Binding-site contacts:
Ligand atom O6 contacts residue THR115 of chain 1.A at 3.6 Å (h-bond).
Ligand atom C6 contacts residue THR115 of chain 1.A at 4.3 Å.
Ligand atom O6 contacts residue ASN113 of chain 1.A at 3.9 Å.
Ligand atom C1 contacts residue ASN113 of chain 1.A at 3.2 Å.
Ligand atom C5 contacts residue THR115 of chain 1.A at 4.1 Å.
Ligand atom C1 contacts residue THR115 of chain 1.A at 3.2 Å.
Ligand atom O6 contacts residue PRO117 of chain 1.A at 3.7 Å.
Ligand atom O7 contacts residue ILE151 of chain 1.A at 4.1 Å.
Ligand atom C6 contacts residue ASN113 of chain 1.A at 4.5 Å.
Ligand atom C4 contacts residue ASN113 of chain 1.A at 4.4 Å.
Ligand atom N2 contacts residue ASN113 of chain 1.A at 4.5 Å.
Ligand atom C6 contacts residue PRO117 of chain 1.A at 4.3 Å (hydrophobic).
Ligand atom C5 contacts residue ASN113 of chain 1.A at 4.1 Å.
Ligand atom O7 contacts residue ASN113 of chain 1.A at 3.8 Å.
Ligand atom C2 contacts residue ASN113 of chain 1.A at 3.5 Å.
Ligand atom O5 contacts residue ASN113 of chain 1.A at 3.0 Å (h-bond).
Ligand atom C7 contacts residue SER153 of chain 1.A at 4.5 Å.
Ligand atom C2 contacts residue THR115 of chain 1.A at 4.4 Å.
Ligand atom O7 contacts residue HIS215 of chain 1.A at 4.0 Å.
Ligand atom C8 contacts residue SER153 of chain 1.A at 3.8 Å.
Ligand atom C8 contacts residue LEU156 of chain 1.A at 3.6 Å (hydrophobic).
Ligand atom O6 contacts residue GLY116 of chain 1.A at 4.4 Å.
Ligand atom O5 contacts residue THR115 of chain 1.A at 3.1 Å (h-bond).
Ligand atom N2 contacts residue THR115 of chain 1.A at 4.4 Å.

This protein binds this small molecule.
Small molecule (SMILES): CC(=O)N[C@@H]1[C@@H](O)[C@H](O)[C@@H](CO)O[C@H]1O

Sequence of chain 1.A:
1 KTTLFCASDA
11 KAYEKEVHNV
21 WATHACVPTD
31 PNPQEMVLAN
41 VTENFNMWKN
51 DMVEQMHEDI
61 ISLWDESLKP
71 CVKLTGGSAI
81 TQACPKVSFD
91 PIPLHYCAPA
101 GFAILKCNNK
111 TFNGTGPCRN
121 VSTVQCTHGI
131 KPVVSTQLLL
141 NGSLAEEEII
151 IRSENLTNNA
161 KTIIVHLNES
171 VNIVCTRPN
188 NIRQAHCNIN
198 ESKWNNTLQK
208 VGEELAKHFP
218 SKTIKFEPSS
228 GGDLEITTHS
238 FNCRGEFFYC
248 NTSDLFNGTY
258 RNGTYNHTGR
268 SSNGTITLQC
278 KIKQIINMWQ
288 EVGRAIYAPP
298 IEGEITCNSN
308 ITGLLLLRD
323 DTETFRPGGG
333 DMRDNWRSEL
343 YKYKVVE